A small-molecule ligand and the protein it binds are described below.
Small molecule (SMILES): CC(=O)N[C@@H]1[C@@H](O)[C@H](O)[C@@H](CO)O[C@H]1O

Sequence of chain 1.D:
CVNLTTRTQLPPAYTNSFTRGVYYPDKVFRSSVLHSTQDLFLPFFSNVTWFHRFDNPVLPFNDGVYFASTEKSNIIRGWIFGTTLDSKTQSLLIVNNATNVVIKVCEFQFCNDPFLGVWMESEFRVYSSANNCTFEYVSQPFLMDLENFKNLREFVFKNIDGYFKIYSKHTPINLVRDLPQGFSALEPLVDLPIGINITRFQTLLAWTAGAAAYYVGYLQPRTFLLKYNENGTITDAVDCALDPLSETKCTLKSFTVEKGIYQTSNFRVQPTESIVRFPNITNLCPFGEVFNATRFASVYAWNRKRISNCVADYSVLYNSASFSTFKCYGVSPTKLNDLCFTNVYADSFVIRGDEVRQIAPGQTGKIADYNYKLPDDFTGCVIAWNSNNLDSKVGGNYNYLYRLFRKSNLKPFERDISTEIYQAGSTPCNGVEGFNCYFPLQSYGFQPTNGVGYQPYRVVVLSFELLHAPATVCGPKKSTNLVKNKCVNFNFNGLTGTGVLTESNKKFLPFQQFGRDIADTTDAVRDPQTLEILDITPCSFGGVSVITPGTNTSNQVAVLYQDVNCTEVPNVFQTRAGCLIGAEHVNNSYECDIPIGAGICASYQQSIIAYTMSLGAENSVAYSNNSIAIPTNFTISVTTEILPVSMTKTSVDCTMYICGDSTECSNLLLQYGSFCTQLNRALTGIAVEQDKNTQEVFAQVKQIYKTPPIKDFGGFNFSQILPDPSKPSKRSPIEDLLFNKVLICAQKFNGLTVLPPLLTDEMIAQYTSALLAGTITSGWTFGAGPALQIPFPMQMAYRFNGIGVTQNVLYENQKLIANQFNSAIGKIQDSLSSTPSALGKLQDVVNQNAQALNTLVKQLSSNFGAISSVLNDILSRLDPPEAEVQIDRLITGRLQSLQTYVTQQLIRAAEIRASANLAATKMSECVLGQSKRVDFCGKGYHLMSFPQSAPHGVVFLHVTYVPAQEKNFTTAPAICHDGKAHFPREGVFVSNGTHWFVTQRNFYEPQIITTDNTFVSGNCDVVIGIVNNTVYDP

Binding-site contacts:
Ligand atom C7 contacts residue ASN282 of chain 1.A at 3.7 Å.
Ligand atom N2 contacts residue ASN282 of chain 1.A at 3.0 Å (h-bond).
Ligand atom O5 contacts residue ASN282 of chain 1.A at 2.3 Å (h-bond).
Ligand atom C3 contacts residue ASN282 of chain 1.A at 3.8 Å.
Ligand atom C5 contacts residue ASN282 of chain 1.A at 3.6 Å.
Ligand atom O7 contacts residue ASN282 of chain 1.A at 4.0 Å.
Ligand atom O6 contacts residue LYS558 of chain 1.D at 3.6 Å.
Ligand atom C4 contacts residue ASN282 of chain 1.A at 4.2 Å.
Ligand atom C1 contacts residue ASN282 of chain 1.A at 1.4 Å.
Ligand atom C8 contacts residue ASN280 of chain 1.A at 3.4 Å.
Ligand atom N2 contacts residue ASN280 of chain 1.A at 4.0 Å.
Ligand atom O7 contacts residue ASN280 of chain 1.A at 3.5 Å (h-bond).
Ligand atom C2 contacts residue ASN282 of chain 1.A at 2.5 Å.
Ligand atom C7 contacts residue ASN280 of chain 1.A at 3.4 Å.

Sequence of chain 1.A:
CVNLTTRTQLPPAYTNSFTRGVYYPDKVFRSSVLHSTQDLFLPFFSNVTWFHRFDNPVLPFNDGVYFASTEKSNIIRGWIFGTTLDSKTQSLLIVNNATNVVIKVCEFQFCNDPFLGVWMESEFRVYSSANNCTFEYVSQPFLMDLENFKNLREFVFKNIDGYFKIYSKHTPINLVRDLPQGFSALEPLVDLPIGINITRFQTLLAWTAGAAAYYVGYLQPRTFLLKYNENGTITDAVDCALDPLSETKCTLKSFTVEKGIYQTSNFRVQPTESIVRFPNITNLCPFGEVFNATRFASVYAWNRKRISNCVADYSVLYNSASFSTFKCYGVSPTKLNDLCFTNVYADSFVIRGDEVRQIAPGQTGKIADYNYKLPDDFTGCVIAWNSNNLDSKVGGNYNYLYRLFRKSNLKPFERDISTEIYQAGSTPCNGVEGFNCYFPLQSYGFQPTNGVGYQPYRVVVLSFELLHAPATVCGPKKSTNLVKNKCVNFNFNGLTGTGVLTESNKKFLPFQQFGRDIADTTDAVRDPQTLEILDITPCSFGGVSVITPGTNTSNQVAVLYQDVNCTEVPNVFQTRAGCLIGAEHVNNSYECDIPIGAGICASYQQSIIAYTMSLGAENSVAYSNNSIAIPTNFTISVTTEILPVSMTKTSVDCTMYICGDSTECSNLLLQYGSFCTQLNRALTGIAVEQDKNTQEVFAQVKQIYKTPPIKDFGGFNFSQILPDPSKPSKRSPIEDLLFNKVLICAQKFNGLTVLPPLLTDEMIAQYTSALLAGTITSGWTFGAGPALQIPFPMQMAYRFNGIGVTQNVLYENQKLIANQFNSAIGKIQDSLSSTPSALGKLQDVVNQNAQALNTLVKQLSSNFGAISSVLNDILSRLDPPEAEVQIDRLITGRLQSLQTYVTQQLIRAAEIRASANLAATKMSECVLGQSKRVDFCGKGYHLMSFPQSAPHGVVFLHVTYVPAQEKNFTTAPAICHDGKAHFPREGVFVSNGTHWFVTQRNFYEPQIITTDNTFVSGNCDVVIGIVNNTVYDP